Sequence of chain 1.C:
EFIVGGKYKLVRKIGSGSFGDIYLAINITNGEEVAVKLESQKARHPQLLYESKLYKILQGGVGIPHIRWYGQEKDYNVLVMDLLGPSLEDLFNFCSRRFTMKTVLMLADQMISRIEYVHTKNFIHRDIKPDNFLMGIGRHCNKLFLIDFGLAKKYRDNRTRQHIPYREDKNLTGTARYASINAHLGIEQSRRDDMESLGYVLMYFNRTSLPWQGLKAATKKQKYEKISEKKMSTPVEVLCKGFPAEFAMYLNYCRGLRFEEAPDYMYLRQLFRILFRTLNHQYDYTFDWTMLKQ

Sequence of chain 1.B:
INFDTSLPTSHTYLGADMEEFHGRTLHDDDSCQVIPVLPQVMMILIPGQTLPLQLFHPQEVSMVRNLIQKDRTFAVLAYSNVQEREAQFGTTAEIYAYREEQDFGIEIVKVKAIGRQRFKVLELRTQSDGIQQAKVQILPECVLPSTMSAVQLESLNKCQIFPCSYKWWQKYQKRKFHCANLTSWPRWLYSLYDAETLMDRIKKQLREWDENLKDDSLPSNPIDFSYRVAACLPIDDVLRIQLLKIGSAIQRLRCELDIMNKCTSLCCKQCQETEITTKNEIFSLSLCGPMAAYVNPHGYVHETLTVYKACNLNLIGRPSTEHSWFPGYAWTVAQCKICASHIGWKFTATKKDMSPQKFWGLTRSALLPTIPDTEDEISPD

A protein and the small-molecule ligand that binds it are described below.
Small molecule (SMILES): Nc1cccc2c1CN([C@H]1CCC(=O)NC1=O)C2=O

Binding-site contacts:
Ligand atom C7 contacts residue GLY44 of chain 1.C at 3.4 Å.
Ligand atom C6 contacts residue TRP364 of chain 1.B at 3.4 Å (hydrophobic).
Ligand atom C2 contacts residue TRP370 of chain 1.B at 3.6 Å (hydrophobic).
Ligand atom C6 contacts residue HIS362 of chain 1.B at 3.3 Å.
Ligand atom O16 contacts residue ASN43 of chain 1.C at 3.2 Å.
Ligand atom O16 contacts residue THR42 of chain 1.C at 3.8 Å.
Ligand atom C14 contacts residue PRO336 of chain 1.B at 3.7 Å (hydrophobic).
Ligand atom N17 contacts residue TRP370 of chain 1.B at 3.7 Å.
Ligand atom N5 contacts residue HIS362 of chain 1.B at 2.9 Å (h-bond).
Ligand atom C7 contacts residue PRO336 of chain 1.B at 3.5 Å (hydrophobic).
Ligand atom C15 contacts residue GLY44 of chain 1.C at 3.3 Å.
Ligand atom C9 contacts residue TRP370 of chain 1.B at 3.4 Å (hydrophobic).
Ligand atom O19 contacts residue SER363 of chain 1.B at 3.6 Å.
Ligand atom O18 contacts residue PRO336 of chain 1.B at 3.6 Å.
Ligand atom C4 contacts residue TRP364 of chain 1.B at 3.4 Å (hydrophobic).
Ligand atom C3 contacts residue PHE386 of chain 1.B at 3.8 Å (hydrophobic).
Ligand atom C7 contacts residue ASN335 of chain 1.B at 3.7 Å.
Ligand atom O19 contacts residue PHE386 of chain 1.B at 3.2 Å.
Ligand atom C11 contacts residue ASN43 of chain 1.C at 3.5 Å.
Ligand atom O18 contacts residue HIS362 of chain 1.B at 2.8 Å (h-bond).
Ligand atom C13 contacts residue ILE39 of chain 1.C at 3.6 Å (hydrophobic).
Ligand atom N5 contacts residue TRP364 of chain 1.B at 3.2 Å.
Ligand atom O16 contacts residue GLY44 of chain 1.C at 3.7 Å.
Ligand atom C3 contacts residue TRP370 of chain 1.B at 3.6 Å (hydrophobic).
Ligand atom N17 contacts residue GLU361 of chain 1.B at 3.5 Å (salt-bridge).
Ligand atom C9 contacts residue GLU361 of chain 1.B at 3.7 Å.
Ligand atom C11 contacts residue ASN335 of chain 1.B at 3.5 Å.
Ligand atom C3 contacts residue TRP384 of chain 1.B at 3.8 Å (hydrophobic).
Ligand atom C7 contacts residue ASN43 of chain 1.C at 3.8 Å.
Ligand atom C12 contacts residue HIS337 of chain 1.B at 3.6 Å.
Ligand atom C4 contacts residue TRP370 of chain 1.B at 3.8 Å (hydrophobic).
Ligand atom C2 contacts residue TRP384 of chain 1.B at 3.4 Å (hydrophobic).
Ligand atom O18 contacts residue ASN335 of chain 1.B at 3.8 Å.
Ligand atom O19 contacts residue TRP364 of chain 1.B at 3.0 Å (h-bond).
Ligand atom O18 contacts residue TRP364 of chain 1.B at 3.3 Å (h-bond).
Ligand atom C11 contacts residue PRO336 of chain 1.B at 3.8 Å (hydrophobic).
Ligand atom C11 contacts residue GLY44 of chain 1.C at 3.7 Å.
Ligand atom C8 contacts residue PRO336 of chain 1.B at 3.6 Å (hydrophobic).
Ligand atom O16 contacts residue ASN335 of chain 1.B at 2.7 Å (h-bond).
Ligand atom C15 contacts residue ASN335 of chain 1.B at 3.5 Å.